Sequence of chain 1.C:
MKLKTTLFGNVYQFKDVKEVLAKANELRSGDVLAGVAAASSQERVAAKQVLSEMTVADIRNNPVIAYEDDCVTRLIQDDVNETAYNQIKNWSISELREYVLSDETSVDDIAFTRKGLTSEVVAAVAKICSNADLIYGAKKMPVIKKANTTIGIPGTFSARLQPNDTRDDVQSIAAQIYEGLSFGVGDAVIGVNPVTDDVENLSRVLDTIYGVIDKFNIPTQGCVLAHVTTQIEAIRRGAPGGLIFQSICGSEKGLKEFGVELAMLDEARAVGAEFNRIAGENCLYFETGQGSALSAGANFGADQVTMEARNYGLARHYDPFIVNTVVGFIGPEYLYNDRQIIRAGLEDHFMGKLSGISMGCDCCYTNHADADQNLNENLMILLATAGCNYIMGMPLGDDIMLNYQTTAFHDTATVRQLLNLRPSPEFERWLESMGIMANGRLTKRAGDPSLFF

Binding-site contacts:
Ligand atom C contacts residue ARG160 of chain 1.C at 3.6 Å.
Ligand atom C3 contacts residue VAL326 of chain 1.C at 3.5 Å (hydrophobic).
Ligand atom N contacts residue GLU287 of chain 1.C at 2.8 Å (salt-bridge).
Ligand atom N contacts residue ASP362 of chain 1.C at 2.9 Å (salt-bridge).
Ligand atom C3 contacts residue GLN162 of chain 1.C at 4.3 Å.
Ligand atom O contacts residue ASN193 of chain 1.C at 2.9 Å (h-bond).
Ligand atom CA contacts residue TYR404 of chain 1.C at 3.9 Å (hydrophobic).
Ligand atom C3 contacts residue TYR404 of chain 1.C at 3.1 Å (hydrophobic).
Ligand atom CA contacts residue GLU287 of chain 1.C at 3.2 Å.
Ligand atom CA contacts residue ARG160 of chain 1.C at 4.0 Å.
Ligand atom N contacts residue TYR404 of chain 1.C at 3.6 Å.
Ligand atom C contacts residue ASN193 of chain 1.C at 3.1 Å.
Ligand atom N contacts residue ARG160 of chain 1.C at 3.4 Å (salt-bridge).
Ligand atom O contacts residue ARG160 of chain 1.C at 2.8 Å (salt-bridge).
Ligand atom C contacts residue GLU287 of chain 1.C at 3.5 Å.
Ligand atom CA contacts residue VAL326 of chain 1.C at 4.1 Å (hydrophobic).
Ligand atom N contacts residue GLN162 of chain 1.C at 2.9 Å (h-bond).
Ligand atom C3 contacts residue PHE329 of chain 1.C at 3.2 Å (hydrophobic).
Ligand atom N contacts residue VAL326 of chain 1.C at 4.4 Å.
Ligand atom CA contacts residue GLN162 of chain 1.C at 3.8 Å.
Ligand atom C contacts residue LEU402 of chain 1.C at 3.7 Å (hydrophobic).
Ligand atom O contacts residue LEU225 of chain 1.C at 3.3 Å.
Ligand atom O contacts residue GLU287 of chain 1.C at 2.7 Å (salt-bridge).
Ligand atom C3 contacts residue ASP362 of chain 1.C at 3.4 Å.
Ligand atom C contacts residue GLN162 of chain 1.C at 3.6 Å.
Ligand atom O contacts residue GLN162 of chain 1.C at 4.0 Å.
Ligand atom CA contacts residue LEU402 of chain 1.C at 4.4 Å (hydrophobic).
Ligand atom CA contacts residue ASP362 of chain 1.C at 3.7 Å.
Ligand atom C3 contacts residue GLU287 of chain 1.C at 4.5 Å.
Ligand atom N contacts residue MET392 of chain 1.C at 3.6 Å.
Ligand atom C3 contacts residue LEU402 of chain 1.C at 3.9 Å (hydrophobic).

A protein and the small-molecule ligand that binds it are described below.
Small molecule (SMILES): C[C@H](N)CO